Binding-site contacts:
Ligand atom CBA contacts residue LEU146 of chain 1.A at 4.0 Å (hydrophobic).
Ligand atom CAI contacts residue VAL34 of chain 1.A at 3.9 Å (hydrophobic).
Ligand atom CAX contacts residue LEU146 of chain 1.A at 3.8 Å (hydrophobic).
Ligand atom NBF contacts residue LEU26 of chain 1.A at 3.9 Å.
Ligand atom C5 contacts residue MET94 of chain 1.A at 3.5 Å (hydrophobic).
Ligand atom CBA contacts residue ALA46 of chain 1.A at 3.9 Å (hydrophobic).
Ligand atom CAO contacts residue TYR93 of chain 1.A at 3.4 Å (hydrophobic).
Ligand atom C4 contacts residue GLY97 of chain 1.A at 3.7 Å.
Ligand atom NAP contacts residue LEU146 of chain 1.A at 3.8 Å.
Ligand atom C5 contacts residue LEU26 of chain 1.A at 4.0 Å (hydrophobic).
Ligand atom OAD contacts residue ASP157 of chain 1.A at 3.6 Å.
Ligand atom N3 contacts residue GLY97 of chain 1.A at 4.0 Å.
Ligand atom CAW contacts residue ASP157 of chain 1.A at 3.9 Å.
Ligand atom NAS contacts residue ASP157 of chain 1.A at 3.5 Å (salt-bridge).
Ligand atom NBF contacts residue GLY97 of chain 1.A at 4.0 Å.
Ligand atom NAP contacts residue MET94 of chain 1.A at 3.2 Å (h-bond).
Ligand atom C6 contacts residue MET94 of chain 1.A at 3.9 Å (hydrophobic).
Ligand atom CAG contacts residue VAL34 of chain 1.A at 4.0 Å (hydrophobic).
Ligand atom C4 contacts residue LEU26 of chain 1.A at 3.8 Å (hydrophobic).
Ligand atom C6 contacts residue LEU26 of chain 1.A at 4.0 Å (hydrophobic).
Ligand atom CAJ contacts residue ALA46 of chain 1.A at 3.9 Å (hydrophobic).
Ligand atom CAJ contacts residue LEU146 of chain 1.A at 4.0 Å (hydrophobic).
Ligand atom NAU contacts residue LEU146 of chain 1.A at 3.7 Å.
Ligand atom CAX contacts residue ALA46 of chain 1.A at 3.5 Å (hydrophobic).
Ligand atom NAP contacts residue TYR93 of chain 1.A at 3.6 Å.
Ligand atom CBA contacts residue MET94 of chain 1.A at 3.9 Å (hydrophobic).
Ligand atom CAO contacts residue SER95 of chain 1.A at 3.8 Å.
Ligand atom CAA contacts residue GLN28 of chain 1.A at 3.6 Å.
Ligand atom CAM contacts residue TYR93 of chain 1.A at 3.9 Å (hydrophobic).
Ligand atom NAT contacts residue TYR93 of chain 1.A at 3.7 Å.
Ligand atom NAU contacts residue ALA46 of chain 1.A at 3.3 Å.
Ligand atom C5 contacts residue TYR93 of chain 1.A at 3.8 Å (hydrophobic).
Ligand atom N3 contacts residue LEU26 of chain 1.A at 3.9 Å.
Ligand atom CAX contacts residue GLU92 of chain 1.A at 4.1 Å.
Ligand atom C5 contacts residue GLY97 of chain 1.A at 3.8 Å.
Ligand atom NAP contacts residue ALA46 of chain 1.A at 3.5 Å.
Ligand atom NAP contacts residue GLU92 of chain 1.A at 3.3 Å (salt-bridge).
Ligand atom NAU contacts residue GLU92 of chain 1.A at 2.9 Å (salt-bridge).
Ligand atom N1 contacts residue LEU26 of chain 1.A at 4.0 Å.
Ligand atom NAT contacts residue MET94 of chain 1.A at 3.5 Å (h-bond).

Sequence of chain 1.A:
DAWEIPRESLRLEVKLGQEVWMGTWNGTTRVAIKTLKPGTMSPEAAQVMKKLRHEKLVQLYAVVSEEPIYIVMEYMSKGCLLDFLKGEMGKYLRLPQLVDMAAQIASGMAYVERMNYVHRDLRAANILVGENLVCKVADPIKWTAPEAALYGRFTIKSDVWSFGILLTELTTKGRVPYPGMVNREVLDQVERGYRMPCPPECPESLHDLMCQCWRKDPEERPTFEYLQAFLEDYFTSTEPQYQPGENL

This protein binds this small molecule.
Small molecule (SMILES): C=CC(=O)Nc1ccc(Oc2nc(Nc3cc(C)[nH]n3)cc(N3CCN(C)CC3)n2)cc1